The small molecule below binds the protein below.
Small molecule (SMILES): Nc1ncnc2c1ncn2[C@@H]1O[C@H](CO)[C@@H](O)[C@H]1O

Binding-site contacts:
Ligand atom C5 contacts residue ILE44 of chain 1.A at 3.7 Å (hydrophobic).
Ligand atom N6 contacts residue THR96 of chain 1.A at 2.9 Å (h-bond).
Ligand atom C6 contacts residue THR96 of chain 1.A at 3.7 Å.
Ligand atom N1 contacts residue LYS97 of chain 1.A at 3.6 Å.
Ligand atom C8 contacts residue ILE44 of chain 1.A at 3.8 Å (hydrophobic).
Ligand atom C4 contacts residue ILE216 of chain 1.A at 4.1 Å (hydrophobic).
Ligand atom O5' contacts residue ASP217 of chain 1.A at 3.3 Å (salt-bridge).
Ligand atom O3' contacts residue ASP201 of chain 1.A at 4.2 Å.
Ligand atom N1 contacts residue ILE98 of chain 1.A at 2.9 Å (h-bond).
Ligand atom C8 contacts residue ASP217 of chain 1.A at 3.7 Å.
Ligand atom C3' contacts residue ILE216 of chain 1.A at 3.6 Å (hydrophobic).
Ligand atom O3' contacts residue ASP217 of chain 1.A at 2.8 Å (salt-bridge).
Ligand atom C2' contacts residue ILE216 of chain 1.A at 3.3 Å (hydrophobic).
Ligand atom N9 contacts residue ILE216 of chain 1.A at 4.0 Å.
Ligand atom C2 contacts residue ILE98 of chain 1.A at 3.2 Å (hydrophobic).
Ligand atom C2 contacts residue ILE44 of chain 1.A at 3.9 Å (hydrophobic).
Ligand atom N6 contacts residue PRO76 of chain 1.A at 3.2 Å.
Ligand atom C6 contacts residue ILE216 of chain 1.A at 4.0 Å (hydrophobic).
Ligand atom C2 contacts residue LYS97 of chain 1.A at 3.9 Å.
Ligand atom C6 contacts residue ILE44 of chain 1.A at 3.6 Å (hydrophobic).
Ligand atom N6 contacts residue ILE44 of chain 1.A at 4.2 Å.
Ligand atom O5' contacts residue LYS46 of chain 1.A at 3.8 Å.
Ligand atom N1 contacts residue ILE44 of chain 1.A at 3.7 Å.
Ligand atom C6 contacts residue ILE98 of chain 1.A at 3.9 Å (hydrophobic).
Ligand atom C5' contacts residue GLY31 of chain 1.A at 4.1 Å.
Ligand atom C4 contacts residue ILE44 of chain 1.A at 3.8 Å (hydrophobic).
Ligand atom O3' contacts residue HIS202 of chain 1.A at 3.9 Å.
Ligand atom N3 contacts residue ILE44 of chain 1.A at 3.9 Å.
Ligand atom N6 contacts residue ILE98 of chain 1.A at 4.1 Å.
Ligand atom C5 contacts residue ILE216 of chain 1.A at 4.2 Å (hydrophobic).
Ligand atom N9 contacts residue ILE44 of chain 1.A at 3.9 Å.
Ligand atom C5' contacts residue GLU30 of chain 1.A at 3.8 Å.
Ligand atom O3' contacts residue ILE216 of chain 1.A at 3.7 Å.
Ligand atom O4' contacts residue ALA36 of chain 1.A at 3.5 Å.
Ligand atom C3' contacts residue ASP217 of chain 1.A at 3.3 Å.
Ligand atom N7 contacts residue ILE44 of chain 1.A at 3.7 Å.
Ligand atom C8 contacts residue LYS46 of chain 1.A at 3.7 Å.
Ligand atom C2 contacts residue LEU204 of chain 1.A at 4.0 Å (hydrophobic).
Ligand atom N7 contacts residue LYS46 of chain 1.A at 4.1 Å.
Ligand atom N1 contacts residue THR96 of chain 1.A at 3.9 Å.

Sequence of chain 1.A:
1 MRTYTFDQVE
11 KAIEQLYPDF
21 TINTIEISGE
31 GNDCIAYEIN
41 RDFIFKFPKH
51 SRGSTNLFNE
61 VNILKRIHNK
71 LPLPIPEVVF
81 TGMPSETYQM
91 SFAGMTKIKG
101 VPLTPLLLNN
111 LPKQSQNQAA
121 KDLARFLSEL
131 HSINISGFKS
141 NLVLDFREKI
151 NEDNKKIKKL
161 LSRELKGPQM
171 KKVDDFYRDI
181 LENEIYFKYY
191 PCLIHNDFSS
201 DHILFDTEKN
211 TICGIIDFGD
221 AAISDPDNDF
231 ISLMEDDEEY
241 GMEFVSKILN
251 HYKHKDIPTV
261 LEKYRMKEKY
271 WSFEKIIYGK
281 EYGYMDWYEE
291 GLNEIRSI